The protein below binds the small molecule below.
Small molecule (SMILES): C[C@]1(c2cc(NC(=O)c3ncc(Cl)cc3Cl)ccc2F)N=C(N)CO[C@H]1C(F)(F)F

Sequence of chain 1.B:
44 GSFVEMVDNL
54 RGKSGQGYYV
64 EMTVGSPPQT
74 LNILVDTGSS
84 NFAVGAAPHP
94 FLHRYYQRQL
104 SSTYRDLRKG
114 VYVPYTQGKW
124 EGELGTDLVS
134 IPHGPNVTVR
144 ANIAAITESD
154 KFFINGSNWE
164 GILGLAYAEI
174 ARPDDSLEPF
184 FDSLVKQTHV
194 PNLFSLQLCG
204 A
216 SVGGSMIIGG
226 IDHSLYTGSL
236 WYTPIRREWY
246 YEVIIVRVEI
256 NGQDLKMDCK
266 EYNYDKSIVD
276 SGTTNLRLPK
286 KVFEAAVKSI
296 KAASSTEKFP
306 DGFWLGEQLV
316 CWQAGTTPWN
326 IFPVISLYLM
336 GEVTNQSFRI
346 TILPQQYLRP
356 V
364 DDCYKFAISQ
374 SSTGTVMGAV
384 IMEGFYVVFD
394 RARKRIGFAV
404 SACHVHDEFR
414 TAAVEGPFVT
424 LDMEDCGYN

Binding-site contacts:
Ligand atom C28 contacts residue LEU77 of chain 1.B at 3.5 Å (hydrophobic).
Ligand atom C25 contacts residue GLY60 of chain 1.B at 3.7 Å.
Ligand atom CL24 contacts residue ALA382 of chain 1.B at 3.5 Å.
Ligand atom C16 contacts residue GLY277 of chain 1.B at 3.5 Å.
Ligand atom C2 contacts residue ASP79 of chain 1.B at 3.7 Å.
Ligand atom C23 contacts residue THR279 of chain 1.B at 3.5 Å.
Ligand atom N21 contacts residue GLY277 of chain 1.B at 3.3 Å (h-bond).
Ligand atom F31 contacts residue PHE155 of chain 1.B at 3.4 Å.
Ligand atom F13 contacts residue TYR118 of chain 1.B at 2.8 Å.
Ligand atom C20 contacts residue GLY60 of chain 1.B at 3.7 Å.
Ligand atom C4 contacts residue ASP275 of chain 1.B at 3.6 Å.
Ligand atom C1 contacts residue ASP79 of chain 1.B at 3.7 Å.
Ligand atom N3 contacts residue ASP79 of chain 1.B at 2.7 Å (salt-bridge).
Ligand atom C23 contacts residue GLY60 of chain 1.B at 3.7 Å.
Ligand atom C6 contacts residue THR278 of chain 1.B at 3.7 Å.
Ligand atom C4 contacts residue ASP79 of chain 1.B at 3.5 Å.
Ligand atom N5 contacts residue ASP79 of chain 1.B at 2.8 Å (salt-bridge).
Ligand atom CL24 contacts residue GLN59 of chain 1.B at 3.6 Å.
Ligand atom CL27 contacts residue GLN59 of chain 1.B at 3.6 Å.
Ligand atom C25 contacts residue GLN59 of chain 1.B at 3.4 Å.
Ligand atom C22 contacts residue SER276 of chain 1.B at 3.3 Å.
Ligand atom N17 contacts residue LEU77 of chain 1.B at 3.7 Å.
Ligand atom C4 contacts residue GLY277 of chain 1.B at 3.6 Å.
Ligand atom C26 contacts residue GLY60 of chain 1.B at 3.6 Å.
Ligand atom N17 contacts residue GLY277 of chain 1.B at 2.9 Å (h-bond).
Ligand atom C1 contacts residue TYR118 of chain 1.B at 3.5 Å (hydrophobic).
Ligand atom C22 contacts residue GLY60 of chain 1.B at 3.5 Å.
Ligand atom C20 contacts residue GLY277 of chain 1.B at 3.7 Å.
Ligand atom C25 contacts residue THR279 of chain 1.B at 3.0 Å.
Ligand atom CL24 contacts residue THR279 of chain 1.B at 3.5 Å.
Ligand atom CL27 contacts residue GLY58 of chain 1.B at 3.5 Å.
Ligand atom N5 contacts residue GLY277 of chain 1.B at 3.6 Å.
Ligand atom C6 contacts residue ASP275 of chain 1.B at 3.7 Å.
Ligand atom F31 contacts residue TYR118 of chain 1.B at 3.4 Å.
Ligand atom C16 contacts residue LEU77 of chain 1.B at 3.6 Å (hydrophobic).
Ligand atom C26 contacts residue GLN59 of chain 1.B at 3.7 Å.
Ligand atom N5 contacts residue ASP275 of chain 1.B at 2.6 Å (salt-bridge).
Ligand atom C23 contacts residue GLN59 of chain 1.B at 3.5 Å.
Ligand atom N21 contacts residue GLY60 of chain 1.B at 3.5 Å.
Ligand atom C15 contacts residue GLY277 of chain 1.B at 3.2 Å.